Binding-site contacts:
Ligand atom C5 contacts residue SER347 of chain 1.A at 3.9 Å.
Ligand atom O5 contacts residue SER347 of chain 1.A at 3.6 Å.
Ligand atom N2 contacts residue GLY345 of chain 1.A at 3.6 Å (h-bond).
Ligand atom C8 contacts residue LEU353 of chain 1.A at 3.3 Å (hydrophobic).
Ligand atom N2 contacts residue ASN350 of chain 1.A at 3.0 Å (h-bond).
Ligand atom C8 contacts residue ASN350 of chain 1.A at 4.2 Å.
Ligand atom O4 contacts residue GLY345 of chain 1.A at 4.4 Å.
Ligand atom O5 contacts residue ASN350 of chain 1.A at 2.4 Å (h-bond).
Ligand atom C2 contacts residue ASN350 of chain 1.A at 2.5 Å.
Ligand atom C2 contacts residue GLY345 of chain 1.A at 4.1 Å.
Ligand atom C5 contacts residue ASN350 of chain 1.A at 3.7 Å.
Ligand atom O7 contacts residue ASN350 of chain 1.A at 3.2 Å (h-bond).
Ligand atom C8 contacts residue SER352 of chain 1.A at 4.2 Å.
Ligand atom C1 contacts residue ASN350 of chain 1.A at 1.4 Å.
Ligand atom C1 contacts residue GLY345 of chain 1.A at 4.4 Å.
Ligand atom C6 contacts residue SER347 of chain 1.A at 4.5 Å.
Ligand atom C7 contacts residue ASN350 of chain 1.A at 3.3 Å.
Ligand atom C3 contacts residue ASN350 of chain 1.A at 3.9 Å.
Ligand atom C1 contacts residue SER347 of chain 1.A at 3.7 Å.
Ligand atom C4 contacts residue ASN350 of chain 1.A at 4.3 Å.
Ligand atom O3 contacts residue GLY345 of chain 1.A at 4.1 Å.
Ligand atom O6 contacts residue SER347 of chain 1.A at 4.2 Å.
Ligand atom C3 contacts residue GLY345 of chain 1.A at 3.9 Å.

The small molecule below binds the protein below.
Small molecule (SMILES): CC(=O)N[C@@H]1[C@@H](O)[C@H](O)[C@@H](CO)O[C@H]1O

Sequence of chain 1.A:
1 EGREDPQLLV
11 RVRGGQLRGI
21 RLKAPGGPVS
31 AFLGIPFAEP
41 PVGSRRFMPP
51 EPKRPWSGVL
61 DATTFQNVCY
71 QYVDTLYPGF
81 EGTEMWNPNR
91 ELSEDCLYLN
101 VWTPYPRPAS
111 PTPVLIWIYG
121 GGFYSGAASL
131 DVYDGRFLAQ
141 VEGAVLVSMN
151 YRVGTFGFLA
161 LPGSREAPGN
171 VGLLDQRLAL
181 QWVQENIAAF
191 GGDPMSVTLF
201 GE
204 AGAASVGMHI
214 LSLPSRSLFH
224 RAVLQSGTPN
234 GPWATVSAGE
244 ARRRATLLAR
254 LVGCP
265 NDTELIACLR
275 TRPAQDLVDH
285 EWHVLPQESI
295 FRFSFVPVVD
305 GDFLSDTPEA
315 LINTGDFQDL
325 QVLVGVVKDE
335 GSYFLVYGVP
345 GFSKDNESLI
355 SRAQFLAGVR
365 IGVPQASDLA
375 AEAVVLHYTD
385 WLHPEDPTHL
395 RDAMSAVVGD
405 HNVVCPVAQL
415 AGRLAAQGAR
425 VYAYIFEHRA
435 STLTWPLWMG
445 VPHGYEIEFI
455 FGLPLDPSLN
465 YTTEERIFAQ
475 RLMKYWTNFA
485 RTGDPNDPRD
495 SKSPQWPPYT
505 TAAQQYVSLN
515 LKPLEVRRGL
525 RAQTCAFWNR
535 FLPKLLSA